Sequence of chain 1.A:
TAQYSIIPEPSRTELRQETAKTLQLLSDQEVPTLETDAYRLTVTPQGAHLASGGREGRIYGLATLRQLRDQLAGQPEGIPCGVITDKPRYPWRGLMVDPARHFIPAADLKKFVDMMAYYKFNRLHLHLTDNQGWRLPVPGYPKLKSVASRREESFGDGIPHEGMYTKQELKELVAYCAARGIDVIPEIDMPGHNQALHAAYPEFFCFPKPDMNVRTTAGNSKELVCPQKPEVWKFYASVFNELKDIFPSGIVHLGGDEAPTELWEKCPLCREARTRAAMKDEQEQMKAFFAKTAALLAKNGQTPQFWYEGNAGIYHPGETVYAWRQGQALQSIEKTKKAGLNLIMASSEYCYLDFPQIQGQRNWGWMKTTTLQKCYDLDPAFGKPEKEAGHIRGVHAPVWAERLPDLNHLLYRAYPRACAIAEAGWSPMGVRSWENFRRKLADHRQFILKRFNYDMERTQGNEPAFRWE

Binding-site contacts:
Ligand atom C7 contacts residue ASP257 of chain 1.A at 3.9 Å.
Ligand atom C5 contacts residue GLU402 of chain 1.A at 4.1 Å.
Ligand atom C4 contacts residue GLU402 of chain 1.A at 3.3 Å.
Ligand atom N2 contacts residue TRP400 of chain 1.A at 3.9 Å.
Ligand atom C5 contacts residue ASP354 of chain 1.A at 4.5 Å.
Ligand atom C2 contacts residue TRP400 of chain 1.A at 4.1 Å (hydrophobic).
Ligand atom C7 contacts residue TRP324 of chain 1.A at 4.1 Å (hydrophobic).
Ligand atom O5 contacts residue TYR352 of chain 1.A at 3.6 Å.
Ligand atom C5 contacts residue TYR352 of chain 1.A at 4.3 Å (hydrophobic).
Ligand atom O3 contacts residue HIS193 of chain 1.A at 4.3 Å.
Ligand atom C1 contacts residue TRP400 of chain 1.A at 3.9 Å (hydrophobic).
Ligand atom C8 contacts residue ASP257 of chain 1.A at 3.4 Å.
Ligand atom O3 contacts residue ASP130 of chain 1.A at 4.4 Å.
Ligand atom O3 contacts residue ARG101 of chain 1.A at 3.1 Å (salt-bridge).
Ligand atom C8 contacts residue TRP307 of chain 1.A at 3.6 Å (hydrophobic).
Ligand atom O6 contacts residue TYR352 of chain 1.A at 3.8 Å.
Ligand atom C8 contacts residue TRP324 of chain 1.A at 4.4 Å (hydrophobic).
Ligand atom C6 contacts residue TRP400 of chain 1.A at 4.0 Å (hydrophobic).
Ligand atom C3 contacts residue TRP400 of chain 1.A at 3.7 Å (hydrophobic).
Ligand atom C6 contacts residue ASP354 of chain 1.A at 3.5 Å.
Ligand atom C5 contacts residue TRP400 of chain 1.A at 3.6 Å (hydrophobic).
Ligand atom O5 contacts residue TRP400 of chain 1.A at 4.1 Å.
Ligand atom O6 contacts residue ASP354 of chain 1.A at 2.6 Å (salt-bridge).
Ligand atom O4 contacts residue GLU402 of chain 1.A at 2.4 Å (salt-bridge).
Ligand atom O1 contacts residue TYR352 of chain 1.A at 3.0 Å (h-bond).
Ligand atom O1 contacts residue TRP324 of chain 1.A at 3.6 Å.
Ligand atom C3 contacts residue ARG101 of chain 1.A at 4.0 Å.
Ligand atom O7 contacts residue ASP257 of chain 1.A at 3.6 Å.
Ligand atom O4 contacts residue TRP400 of chain 1.A at 3.5 Å.
Ligand atom O3 contacts residue TRP400 of chain 1.A at 4.1 Å.
Ligand atom C6 contacts residue GLU402 of chain 1.A at 3.7 Å.
Ligand atom O6 contacts residue TRP400 of chain 1.A at 3.7 Å.
Ligand atom C4 contacts residue ARG101 of chain 1.A at 4.0 Å.
Ligand atom O7 contacts residue TRP324 of chain 1.A at 3.9 Å.
Ligand atom O4 contacts residue ARG101 of chain 1.A at 2.8 Å (salt-bridge).
Ligand atom C4 contacts residue TRP400 of chain 1.A at 3.9 Å (hydrophobic).
Ligand atom C1 contacts residue TYR352 of chain 1.A at 3.5 Å (hydrophobic).
Ligand atom O6 contacts residue PHE355 of chain 1.A at 3.7 Å.
Ligand atom O6 contacts residue TRP366 of chain 1.A at 3.2 Å.
Ligand atom C6 contacts residue TRP366 of chain 1.A at 3.6 Å (hydrophobic).

This protein binds this small molecule.
Small molecule (SMILES): CC(=O)N[C@@H]1[C@@H](O)[C@H](O)[C@@H](CO)O[C@H]1O